Binding-site contacts:
Ligand atom O5 contacts residue GLU259 of chain 4.A at 4.0 Å.
Ligand atom O7 contacts residue ASN256 of chain 4.A at 3.0 Å (h-bond).
Ligand atom C7 contacts residue ASN256 of chain 4.A at 3.2 Å.
Ligand atom O5 contacts residue ASN256 of chain 4.A at 2.4 Å (h-bond).
Ligand atom C6 contacts residue GLU259 of chain 4.A at 3.5 Å.
Ligand atom C5 contacts residue ASN256 of chain 4.A at 3.6 Å.
Ligand atom C5 contacts residue THR258 of chain 4.A at 4.4 Å.
Ligand atom C3 contacts residue ASN256 of chain 4.A at 3.8 Å.
Ligand atom N2 contacts residue ASN256 of chain 4.A at 3.0 Å (h-bond).
Ligand atom C1 contacts residue ASN256 of chain 4.A at 1.4 Å.
Ligand atom C2 contacts residue ASN256 of chain 4.A at 2.6 Å.
Ligand atom C5 contacts residue GLU259 of chain 4.A at 4.3 Å.
Ligand atom C4 contacts residue ASN256 of chain 4.A at 4.3 Å.

Sequence of chain 4.A:
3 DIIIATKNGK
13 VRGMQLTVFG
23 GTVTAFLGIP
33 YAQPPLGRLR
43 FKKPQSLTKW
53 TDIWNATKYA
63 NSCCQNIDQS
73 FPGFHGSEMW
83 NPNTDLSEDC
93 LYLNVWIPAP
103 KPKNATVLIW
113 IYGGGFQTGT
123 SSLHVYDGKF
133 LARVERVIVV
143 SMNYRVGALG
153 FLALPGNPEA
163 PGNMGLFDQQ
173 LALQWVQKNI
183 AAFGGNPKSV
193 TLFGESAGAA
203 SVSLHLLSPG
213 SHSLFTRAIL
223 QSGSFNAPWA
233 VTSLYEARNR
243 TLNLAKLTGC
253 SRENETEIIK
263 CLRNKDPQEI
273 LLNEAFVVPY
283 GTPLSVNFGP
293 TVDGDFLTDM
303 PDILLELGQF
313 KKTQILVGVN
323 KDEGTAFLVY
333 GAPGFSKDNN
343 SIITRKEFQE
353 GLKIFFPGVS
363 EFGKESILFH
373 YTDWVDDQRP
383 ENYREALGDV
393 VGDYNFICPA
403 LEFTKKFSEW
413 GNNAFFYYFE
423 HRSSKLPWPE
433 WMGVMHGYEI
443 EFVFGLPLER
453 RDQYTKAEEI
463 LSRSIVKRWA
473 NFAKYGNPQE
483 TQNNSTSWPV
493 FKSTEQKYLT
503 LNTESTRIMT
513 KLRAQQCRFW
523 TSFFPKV

The protein below binds the small molecule below.
Small molecule (SMILES): CC(=O)N[C@@H]1[C@@H](O)[C@H](O)[C@@H](CO)O[C@H]1O